Sequence of chain 1.A:
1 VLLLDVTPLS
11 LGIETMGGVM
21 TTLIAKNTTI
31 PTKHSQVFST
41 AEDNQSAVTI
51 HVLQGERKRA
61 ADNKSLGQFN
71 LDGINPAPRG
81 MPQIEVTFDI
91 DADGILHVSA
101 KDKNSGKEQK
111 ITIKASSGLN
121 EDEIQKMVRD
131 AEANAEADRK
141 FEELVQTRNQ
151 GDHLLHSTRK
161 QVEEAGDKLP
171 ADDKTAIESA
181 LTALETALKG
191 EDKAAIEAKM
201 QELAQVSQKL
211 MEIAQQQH

Binding-site contacts:
Ligand atom O contacts residue SER39 of chain 1.A at 3.1 Å (h-bond).
Ligand atom O contacts residue THR15 of chain 1.A at 3.2 Å.
Ligand atom CB contacts residue MET16 of chain 1.A at 3.6 Å (hydrophobic).
Ligand atom CD1 contacts residue GLU42 of chain 1.A at 3.7 Å.
Ligand atom NZ contacts residue GLN146 of chain 2.A at 2.7 Å (h-bond).
Ligand atom CG2 contacts residue GLN150 of chain 2.A at 3.3 Å.
Ligand atom O contacts residue PHE38 of chain 1.A at 3.6 Å.
Ligand atom O contacts residue THR49 of chain 1.A at 3.1 Å (h-bond).
Ligand atom O contacts residue MET16 of chain 1.A at 2.9 Å (h-bond).
Ligand atom CD1 contacts residue ILE50 of chain 1.A at 3.3 Å (hydrophobic).
Ligand atom CE contacts residue GLN36 of chain 1.A at 3.0 Å.
Ligand atom OE2 contacts residue ALA47 of chain 1.A at 3.5 Å (h-bond).
Ligand atom CB contacts residue SER39 of chain 1.A at 3.5 Å.
Ligand atom O contacts residue GLN150 of chain 2.A at 3.2 Å.
Ligand atom NZ contacts residue GLN36 of chain 1.A at 3.5 Å (h-bond).
Ligand atom CD1 contacts residue PHE38 of chain 1.A at 3.7 Å (hydrophobic).
Ligand atom CD1 contacts residue GLY80 of chain 1.A at 3.3 Å.
Ligand atom CA contacts residue SER39 of chain 1.A at 3.6 Å.
Ligand atom N contacts residue THR49 of chain 1.A at 3.2 Å (h-bond).
Ligand atom CD1 contacts residue ILE13 of chain 1.A at 3.7 Å (hydrophobic).
Ligand atom CG contacts residue ALA47 of chain 1.A at 3.4 Å (hydrophobic).
Ligand atom C contacts residue SER39 of chain 1.A at 3.7 Å.
Ligand atom N contacts residue ALA47 of chain 1.A at 3.2 Å (h-bond).
Ligand atom CG2 contacts residue ALA41 of chain 1.A at 3.4 Å (hydrophobic).
Ligand atom CD2 contacts residue VAL48 of chain 1.A at 3.7 Å (hydrophobic).
Ligand atom CE contacts residue GLN146 of chain 2.A at 3.6 Å.
Ligand atom CD1 contacts residue VAL86 of chain 1.A at 3.5 Å (hydrophobic).
Ligand atom CB contacts residue GLU14 of chain 1.A at 3.5 Å.
Ligand atom CB contacts residue THR15 of chain 1.A at 3.6 Å.
Ligand atom CG2 contacts residue MET16 of chain 1.A at 3.3 Å (hydrophobic).
Ligand atom CD2 contacts residue SER39 of chain 1.A at 3.3 Å.
Ligand atom CD2 contacts residue PHE38 of chain 1.A at 3.4 Å (hydrophobic).
Ligand atom N contacts residue SER39 of chain 1.A at 2.8 Å (h-bond).
Ligand atom CD contacts residue GLN36 of chain 1.A at 3.3 Å.
Ligand atom OE2 contacts residue SER46 of chain 1.A at 3.5 Å (h-bond).
Ligand atom CA contacts residue SER39 of chain 1.A at 3.7 Å.
Ligand atom CD contacts residue GLN45 of chain 1.A at 3.7 Å.
Ligand atom OE1 contacts residue GLN45 of chain 1.A at 3.7 Å.
Ligand atom N contacts residue VAL48 of chain 1.A at 3.7 Å.
Ligand atom O contacts residue VAL48 of chain 1.A at 3.5 Å.

This protein binds this small molecule.
Small molecule (SMILES): CC[C@H](C)[C@H](NC(=O)[C@H](CCCCN)NC(=O)[C@@H](NC(=O)[C@H](CC(C)C)NC(=O)[C@@H]1CCCN1C(=O)[C@H](CC(C)C)NC(=O)[C@@H](N)CCC(=O)O)C(C)C)C(=O)O

Sequence of chain 2.A:
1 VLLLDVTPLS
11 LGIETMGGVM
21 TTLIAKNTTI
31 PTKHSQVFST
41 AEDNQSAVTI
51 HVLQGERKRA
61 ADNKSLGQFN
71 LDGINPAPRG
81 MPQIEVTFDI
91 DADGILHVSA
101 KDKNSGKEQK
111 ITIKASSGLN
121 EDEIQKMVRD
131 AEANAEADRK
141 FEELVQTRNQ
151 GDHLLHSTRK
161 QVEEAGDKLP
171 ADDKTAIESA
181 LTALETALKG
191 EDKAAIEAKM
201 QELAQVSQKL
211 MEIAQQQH